A protein and the small-molecule ligand that binds it are described below.
Small molecule (SMILES): CC(=O)N[C@H]1[C@H](O[C@H]2[C@H](O)[C@@H](NC(C)=O)CO[C@@H]2CO)O[C@H](CO)[C@@H](O)[C@@H]1O

Sequence of chain 22.A:
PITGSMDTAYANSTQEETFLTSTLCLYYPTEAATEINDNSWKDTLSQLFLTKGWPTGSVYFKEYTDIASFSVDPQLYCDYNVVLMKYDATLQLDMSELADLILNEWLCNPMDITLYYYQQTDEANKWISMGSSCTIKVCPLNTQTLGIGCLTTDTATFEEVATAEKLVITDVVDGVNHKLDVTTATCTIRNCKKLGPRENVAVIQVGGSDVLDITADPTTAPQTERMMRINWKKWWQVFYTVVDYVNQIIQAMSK

Binding-site contacts:
Ligand atom C1 contacts residue ASN12 of chain 22.A at 2.1 Å.
Ligand atom C2 contacts residue ASN12 of chain 22.A at 3.5 Å.
Ligand atom C7 contacts residue ASN12 of chain 22.A at 4.3 Å.
Ligand atom N2 contacts residue ASN12 of chain 22.A at 4.0 Å.
Ligand atom O5 contacts residue ASN12 of chain 22.A at 2.5 Å (h-bond).
Ligand atom C5 contacts residue ASN12 of chain 22.A at 3.9 Å.
Ligand atom O7 contacts residue ASN12 of chain 22.A at 4.2 Å.